Sequence of chain 1.A:
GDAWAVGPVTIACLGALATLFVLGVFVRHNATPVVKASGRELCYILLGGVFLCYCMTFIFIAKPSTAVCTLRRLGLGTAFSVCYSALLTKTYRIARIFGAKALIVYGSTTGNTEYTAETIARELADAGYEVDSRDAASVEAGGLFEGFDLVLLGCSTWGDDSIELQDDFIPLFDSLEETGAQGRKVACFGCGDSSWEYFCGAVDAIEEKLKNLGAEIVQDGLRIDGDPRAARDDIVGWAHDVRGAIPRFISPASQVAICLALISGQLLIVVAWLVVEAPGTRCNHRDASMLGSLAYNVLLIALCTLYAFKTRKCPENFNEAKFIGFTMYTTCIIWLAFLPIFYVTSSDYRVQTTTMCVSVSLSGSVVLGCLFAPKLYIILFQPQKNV

Binding-site contacts:
Ligand atom C5 contacts residue LEU325 of chain 1.A at 3.7 Å (hydrophobic).
Ligand atom C20 contacts residue LEU93 of chain 1.A at 3.8 Å (hydrophobic).
Ligand atom C20 contacts residue MET387 of chain 1.A at 3.7 Å (hydrophobic).
Ligand atom C12 contacts residue PHE97 of chain 1.A at 3.6 Å (hydrophobic).
Ligand atom F contacts residue SER390 of chain 1.A at 3.3 Å.
Ligand atom O contacts residue TRP366 of chain 1.A at 3.8 Å.
Ligand atom C19 contacts residue MET321 of chain 1.A at 3.5 Å (hydrophobic).
Ligand atom C11 contacts residue PHE97 of chain 1.A at 3.7 Å (hydrophobic).
Ligand atom F1 contacts residue VAL391 of chain 1.A at 3.2 Å.
Ligand atom N1 contacts residue SER324 of chain 1.A at 2.8 Å (h-bond).
Ligand atom C19 contacts residue HIS316 of chain 1.A at 3.8 Å.
Ligand atom C18 contacts residue MET321 of chain 1.A at 3.8 Å (hydrophobic).
Ligand atom F1 contacts residue MET387 of chain 1.A at 3.4 Å.
Ligand atom C4 contacts residue ASN328 of chain 1.A at 3.8 Å.
Ligand atom C11 contacts residue VAL391 of chain 1.A at 3.8 Å (hydrophobic).
Ligand atom O contacts residue LEU325 of chain 1.A at 3.7 Å.
Ligand atom C18 contacts residue ASP318 of chain 1.A at 3.7 Å.
Ligand atom N3 contacts residue MET321 of chain 1.A at 3.4 Å.
Ligand atom N contacts residue LEU93 of chain 1.A at 3.7 Å.
Ligand atom N1 contacts residue LEU325 of chain 1.A at 3.5 Å (h-bond).
Ligand atom N1 contacts residue GLY94 of chain 1.A at 3.4 Å.
Ligand atom C4 contacts residue LEU325 of chain 1.A at 3.7 Å (hydrophobic).
Ligand atom C contacts residue MET321 of chain 1.A at 3.7 Å (hydrophobic).
Ligand atom C2 contacts residue LEU93 of chain 1.A at 3.6 Å (hydrophobic).
Ligand atom C1 contacts residue MET321 of chain 1.A at 3.7 Å (hydrophobic).
Ligand atom F contacts residue SER394 of chain 1.A at 3.8 Å.
Ligand atom C8 contacts residue TRP366 of chain 1.A at 3.8 Å (hydrophobic).
Ligand atom C7 contacts residue PHE97 of chain 1.A at 3.7 Å (hydrophobic).
Ligand atom C14 contacts residue MET387 of chain 1.A at 3.7 Å (hydrophobic).
Ligand atom N1 contacts residue MET321 of chain 1.A at 3.4 Å.
Ligand atom C3 contacts residue LEU325 of chain 1.A at 3.6 Å (hydrophobic).
Ligand atom O contacts residue SER324 of chain 1.A at 3.8 Å.
Ligand atom C10 contacts residue SER390 of chain 1.A at 3.7 Å.
Ligand atom F1 contacts residue LEU93 of chain 1.A at 3.7 Å.
Ligand atom O contacts residue ASN328 of chain 1.A at 2.9 Å (h-bond).
Ligand atom C5 contacts residue PHE97 of chain 1.A at 3.6 Å (hydrophobic).
Ligand atom C9 contacts residue TRP366 of chain 1.A at 3.5 Å (hydrophobic).
Ligand atom C12 contacts residue VAL391 of chain 1.A at 3.9 Å (hydrophobic).
Ligand atom C11 contacts residue SER390 of chain 1.A at 3.1 Å.
Ligand atom F contacts residue ILE365 of chain 1.A at 3.7 Å.

This protein binds this small molecule.
Small molecule (SMILES): C[C@@H]1c2nc(C(N)=O)cc(-c3ccc(F)cc3F)c2CCN1Cc1ccnn1C